This protein binds this small molecule.
Small molecule (SMILES): N[C@@H](CS)C(=O)O

Binding-site contacts:
Ligand atom C contacts residue PRO281 of chain 1.B at 4.2 Å (hydrophobic).
Ligand atom CB contacts residue PRO280 of chain 1.B at 3.2 Å (hydrophobic).
Ligand atom OXT contacts residue PRO281 of chain 1.B at 3.3 Å.
Ligand atom C contacts residue ARG257 of chain 1.B at 3.5 Å.
Ligand atom CA contacts residue PRO281 of chain 1.B at 4.3 Å (hydrophobic).
Ligand atom CA contacts residue ARG154 of chain 1.B at 4.1 Å.
Ligand atom N contacts residue ASP155 of chain 1.B at 3.5 Å (salt-bridge).
Ligand atom SG contacts residue PRO280 of chain 1.B at 4.3 Å.
Ligand atom CB contacts residue PRO281 of chain 1.B at 3.9 Å (hydrophobic).
Ligand atom O contacts residue PRO280 of chain 1.B at 4.4 Å.
Ligand atom C contacts residue ARG154 of chain 1.B at 3.6 Å.
Ligand atom O contacts residue ARG154 of chain 1.B at 2.5 Å (salt-bridge).
Ligand atom CA contacts residue PRO280 of chain 1.B at 4.1 Å (hydrophobic).
Ligand atom CB contacts residue ARG154 of chain 1.B at 3.8 Å.
Ligand atom SG contacts residue PRO281 of chain 1.B at 3.6 Å.
Ligand atom C contacts residue ASP153 of chain 1.B at 4.1 Å.
Ligand atom C contacts residue PRO280 of chain 1.B at 3.6 Å (hydrophobic).
Ligand atom O contacts residue ASP155 of chain 1.B at 3.9 Å.
Ligand atom OXT contacts residue TYR133 of chain 1.B at 3.6 Å.
Ligand atom N contacts residue ARG154 of chain 1.B at 3.4 Å.
Ligand atom OXT contacts residue ARG154 of chain 1.B at 4.3 Å.
Ligand atom OXT contacts residue ASP153 of chain 1.B at 4.2 Å.
Ligand atom O contacts residue ARG257 of chain 1.B at 3.7 Å.
Ligand atom CB contacts residue GLN282 of chain 1.B at 3.8 Å.
Ligand atom C contacts residue TYR133 of chain 1.B at 4.5 Å (hydrophobic).
Ligand atom OXT contacts residue ARG257 of chain 1.B at 2.7 Å (salt-bridge).
Ligand atom O contacts residue TYR133 of chain 1.B at 4.4 Å.
Ligand atom OXT contacts residue PRO280 of chain 1.B at 3.1 Å.
Ligand atom SG contacts residue GLN282 of chain 1.B at 3.2 Å (h-bond).
Ligand atom O contacts residue ASP153 of chain 1.B at 3.2 Å.

Sequence of chain 1.B:
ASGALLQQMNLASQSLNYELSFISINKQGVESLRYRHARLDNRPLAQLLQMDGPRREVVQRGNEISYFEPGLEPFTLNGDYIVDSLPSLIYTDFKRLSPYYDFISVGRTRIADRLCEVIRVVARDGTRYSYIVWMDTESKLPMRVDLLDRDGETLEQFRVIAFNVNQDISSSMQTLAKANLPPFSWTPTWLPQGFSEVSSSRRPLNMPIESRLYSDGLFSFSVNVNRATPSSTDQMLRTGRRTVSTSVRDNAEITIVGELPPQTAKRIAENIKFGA